Sequence of chain 55.F:
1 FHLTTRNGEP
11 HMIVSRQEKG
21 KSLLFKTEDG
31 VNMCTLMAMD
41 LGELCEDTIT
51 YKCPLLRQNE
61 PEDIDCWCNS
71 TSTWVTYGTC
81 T

Binding-site contacts:
Ligand atom O1 contacts residue MET33 of chain 55.F at 3.9 Å.
Ligand atom C2 contacts residue VAL31 of chain 55.F at 4.0 Å (hydrophobic).
Ligand atom C6 contacts residue LEU24 of chain 55.F at 4.5 Å (hydrophobic).
Ligand atom C1 contacts residue ASN69 of chain 55.F at 2.7 Å.
Ligand atom C6 contacts residue ASN69 of chain 55.F at 4.4 Å.
Ligand atom C3 contacts residue NAG1 of chain 55.DA at 3.7 Å.
Ligand atom C3 contacts residue VAL31 of chain 55.F at 3.0 Å (hydrophobic).
Ligand atom O3 contacts residue VAL31 of chain 55.F at 3.6 Å.
Ligand atom O5 contacts residue ASN69 of chain 55.F at 2.8 Å (h-bond).
Ligand atom O6 contacts residue NAG1 of chain 55.DA at 3.0 Å.
Ligand atom C5 contacts residue NAG1 of chain 55.DA at 4.3 Å.
Ligand atom O7 contacts residue ASN69 of chain 55.F at 3.8 Å.
Ligand atom C5 contacts residue VAL31 of chain 55.F at 4.2 Å (hydrophobic).
Ligand atom C4 contacts residue VAL31 of chain 55.F at 3.8 Å (hydrophobic).
Ligand atom C6 contacts residue MET33 of chain 55.F at 3.5 Å (hydrophobic).
Ligand atom O1 contacts residue VAL31 of chain 55.F at 3.4 Å (h-bond).
Ligand atom C8 contacts residue ASN69 of chain 55.F at 3.4 Å.
Ligand atom C5 contacts residue ASN69 of chain 55.F at 3.7 Å.
Ligand atom C4 contacts residue NAG1 of chain 55.DA at 3.2 Å.
Ligand atom C5 contacts residue MET33 of chain 55.F at 3.7 Å (hydrophobic).
Ligand atom C7 contacts residue ASN69 of chain 55.F at 3.8 Å.
Ligand atom O3 contacts residue NAG1 of chain 55.DA at 2.6 Å (h-bond).
Ligand atom C8 contacts residue SER70 of chain 55.F at 3.7 Å.
Ligand atom O4 contacts residue NAG1 of chain 55.DA at 3.0 Å.
Ligand atom O4 contacts residue VAL31 of chain 55.F at 3.3 Å.
Ligand atom N2 contacts residue VAL31 of chain 55.F at 4.0 Å.
Ligand atom C7 contacts residue SER70 of chain 55.F at 4.4 Å.
Ligand atom N2 contacts residue ASN69 of chain 55.F at 4.3 Å.
Ligand atom C6 contacts residue NAG1 of chain 55.DA at 4.3 Å.
Ligand atom O1 contacts residue ASN69 of chain 55.F at 2.1 Å (h-bond).
Ligand atom O1 contacts residue SER70 of chain 55.F at 4.2 Å.
Ligand atom O5 contacts residue MET33 of chain 55.F at 4.2 Å.
Ligand atom C1 contacts residue VAL31 of chain 55.F at 4.3 Å (hydrophobic).
Ligand atom C2 contacts residue ASN69 of chain 55.F at 4.2 Å.
Ligand atom C8 contacts residue ARG57 of chain 55.F at 4.2 Å.

This small molecule binds to this protein.
Small molecule (SMILES): CC(=O)N[C@@H]1[C@@H](O)[C@H](O)[C@@H](CO)O[C@H]1O